Sequence of chain 1.L:
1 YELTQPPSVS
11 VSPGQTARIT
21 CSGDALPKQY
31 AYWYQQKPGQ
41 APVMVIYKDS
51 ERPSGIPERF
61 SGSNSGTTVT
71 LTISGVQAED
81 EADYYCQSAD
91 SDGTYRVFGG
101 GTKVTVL

A protein and the small-molecule ligand that binds it are described below.
Small molecule (SMILES): OC[C@H]1O[C@H](O)[C@@H](O)[C@@H](O)[C@@H]1O

Binding-site contacts:
Ligand atom C5 contacts residue TYR1 of chain 1.L at 3.9 Å (hydrophobic).
Ligand atom C6 contacts residue BMA3 of chain 1.M at 4.4 Å.
Ligand atom C4 contacts residue TYR1 of chain 1.L at 3.9 Å (hydrophobic).
Ligand atom O5 contacts residue BMA3 of chain 1.M at 2.5 Å (h-bond).
Ligand atom C4 contacts residue TYR95 of chain 1.L at 4.2 Å (hydrophobic).
Ligand atom O2 contacts residue BMA3 of chain 1.M at 3.9 Å.
Ligand atom C1 contacts residue BMA3 of chain 1.M at 1.6 Å.
Ligand atom C3 contacts residue ASP90 of chain 1.L at 3.9 Å.
Ligand atom O4 contacts residue TYR1 of chain 1.L at 3.0 Å (h-bond).
Ligand atom C2 contacts residue BMA3 of chain 1.M at 2.7 Å.
Ligand atom C5 contacts residue BMA3 of chain 1.M at 3.1 Å.
Ligand atom O4 contacts residue TYR95 of chain 1.L at 3.2 Å.
Ligand atom O3 contacts residue ASP90 of chain 1.L at 3.0 Å (salt-bridge).
Ligand atom C3 contacts residue TYR1 of chain 1.L at 4.4 Å (hydrophobic).
Ligand atom C6 contacts residue TYR1 of chain 1.L at 4.3 Å (hydrophobic).
Ligand atom O4 contacts residue ASP90 of chain 1.L at 3.9 Å.
Ligand atom C4 contacts residue BMA3 of chain 1.M at 3.9 Å.
Ligand atom C3 contacts residue BMA3 of chain 1.M at 3.3 Å.